A protein and the small-molecule ligand that binds it are described below.
Small molecule (SMILES): OC[C@H]1O[C@@H](O[C@H]2[C@H](O)[C@@H](CO)OC[C@@H]2O)[C@H](O)[C@@H](O)[C@@H]1O

Sequence of chain 1.A:
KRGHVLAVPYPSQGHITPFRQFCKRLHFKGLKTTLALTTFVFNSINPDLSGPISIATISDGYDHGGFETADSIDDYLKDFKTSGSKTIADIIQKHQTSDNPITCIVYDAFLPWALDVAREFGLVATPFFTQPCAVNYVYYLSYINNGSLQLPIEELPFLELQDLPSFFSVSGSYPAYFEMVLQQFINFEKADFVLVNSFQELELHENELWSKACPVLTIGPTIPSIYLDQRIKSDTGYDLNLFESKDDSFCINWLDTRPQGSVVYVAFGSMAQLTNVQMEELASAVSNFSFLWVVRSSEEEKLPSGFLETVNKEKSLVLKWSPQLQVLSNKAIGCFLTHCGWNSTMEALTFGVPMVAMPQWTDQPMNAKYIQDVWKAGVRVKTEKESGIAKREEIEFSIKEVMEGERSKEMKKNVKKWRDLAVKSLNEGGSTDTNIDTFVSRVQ

Binding-site contacts:
Ligand atom O6 contacts residue ILE76 of chain 1.A at 3.8 Å.
Ligand atom O6 contacts residue MET274 of chain 1.A at 3.8 Å.
Ligand atom C5 contacts residue SER273 of chain 1.A at 4.0 Å.
Ligand atom C3 contacts residue SER15 of chain 1.A at 4.0 Å.
Ligand atom O3 contacts residue SER15 of chain 1.A at 3.9 Å.
Ligand atom C1 contacts residue MET274 of chain 1.A at 3.9 Å (hydrophobic).
Ligand atom C2 contacts residue TYR180 of chain 1.A at 2.4 Å (hydrophobic).
Ligand atom C6 contacts residue SER273 of chain 1.A at 3.5 Å.
Ligand atom C5 contacts residue MET274 of chain 1.A at 4.0 Å (hydrophobic).
Ligand atom C1 contacts residue TYR180 of chain 1.A at 1.4 Å (hydrophobic).
Ligand atom O4 contacts residue PHE246 of chain 1.A at 4.0 Å.
Ligand atom C6 contacts residue BGC1 of chain 1.E at 3.3 Å.
Ligand atom C5 contacts residue BGC1 of chain 1.E at 3.9 Å.
Ligand atom O5 contacts residue PHE70 of chain 1.A at 3.5 Å.
Ligand atom O5 contacts residue TYR180 of chain 1.A at 2.2 Å (h-bond).
Ligand atom C3 contacts residue PHE70 of chain 1.A at 4.1 Å (hydrophobic).
Ligand atom O2 contacts residue PRO14 of chain 1.A at 3.4 Å (h-bond).
Ligand atom C4 contacts residue PHE70 of chain 1.A at 3.5 Å (hydrophobic).
Ligand atom C2 contacts residue PHE70 of chain 1.A at 3.8 Å (hydrophobic).
Ligand atom O5 contacts residue ILE76 of chain 1.A at 4.0 Å.
Ligand atom O2 contacts residue TYR180 of chain 1.A at 3.0 Å (h-bond).
Ligand atom C3 contacts residue PRO14 of chain 1.A at 3.6 Å (hydrophobic).
Ligand atom O2 contacts residue 7WV1 of chain 1.G at 3.6 Å.
Ligand atom O3 contacts residue LEU245 of chain 1.A at 3.9 Å.
Ligand atom C1 contacts residue 7WV1 of chain 1.G at 4.0 Å.
Ligand atom O6 contacts residue BGC1 of chain 1.E at 2.9 Å (h-bond).
Ligand atom O3 contacts residue PHE70 of chain 1.A at 3.6 Å.
Ligand atom C2 contacts residue TYR13 of chain 1.A at 3.9 Å (hydrophobic).
Ligand atom O3 contacts residue PRO14 of chain 1.A at 2.7 Å (h-bond).
Ligand atom O4 contacts residue LEU245 of chain 1.A at 3.7 Å.
Ligand atom O6 contacts residue SER273 of chain 1.A at 3.0 Å (h-bond).
Ligand atom C5 contacts residue TYR180 of chain 1.A at 3.5 Å (hydrophobic).
Ligand atom C5 contacts residue PHE70 of chain 1.A at 4.0 Å (hydrophobic).
Ligand atom O2 contacts residue SER15 of chain 1.A at 4.0 Å.
Ligand atom C6 contacts residue PHE70 of chain 1.A at 4.1 Å (hydrophobic).
Ligand atom O2 contacts residue TYR13 of chain 1.A at 3.0 Å (h-bond).
Ligand atom C3 contacts residue TYR180 of chain 1.A at 3.8 Å (hydrophobic).
Ligand atom O4 contacts residue MET274 of chain 1.A at 3.7 Å.
Ligand atom O6 contacts residue TYR177 of chain 1.A at 3.3 Å.
Ligand atom C2 contacts residue PRO14 of chain 1.A at 4.0 Å (hydrophobic).